Sequence of chain 1.A:
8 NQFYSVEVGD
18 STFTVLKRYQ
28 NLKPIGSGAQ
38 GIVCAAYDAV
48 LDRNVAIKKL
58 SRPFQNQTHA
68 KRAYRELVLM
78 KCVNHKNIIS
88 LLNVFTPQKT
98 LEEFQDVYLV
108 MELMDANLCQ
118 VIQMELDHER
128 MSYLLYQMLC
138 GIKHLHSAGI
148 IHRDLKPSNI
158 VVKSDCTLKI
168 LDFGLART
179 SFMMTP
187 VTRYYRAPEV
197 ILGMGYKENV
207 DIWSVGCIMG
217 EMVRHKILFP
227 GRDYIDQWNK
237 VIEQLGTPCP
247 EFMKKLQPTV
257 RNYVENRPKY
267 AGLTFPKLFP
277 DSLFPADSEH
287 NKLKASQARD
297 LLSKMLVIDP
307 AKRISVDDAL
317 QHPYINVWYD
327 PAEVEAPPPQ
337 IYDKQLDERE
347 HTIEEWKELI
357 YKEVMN

Binding-site contacts:
Ligand atom F2 contacts residue LYS55 of chain 1.A at 3.4 Å.
Ligand atom C3 contacts residue VAL40 of chain 1.A at 3.7 Å (hydrophobic).
Ligand atom N3 contacts residue MET108 of chain 1.A at 3.5 Å.
Ligand atom BR1 contacts residue GLN37 of chain 1.A at 3.5 Å.
Ligand atom F1 contacts residue SER34 of chain 1.A at 3.1 Å.
Ligand atom S1 contacts residue GOL1 of chain 1.F at 4.1 Å.
Ligand atom F2 contacts residue GLY38 of chain 1.A at 3.6 Å.
Ligand atom BR1 contacts residue LYS55 of chain 1.A at 3.6 Å.
Ligand atom C7 contacts residue MET111 of chain 1.A at 3.9 Å (hydrophobic).
Ligand atom C4 contacts residue LEU168 of chain 1.A at 3.7 Å (hydrophobic).
Ligand atom S1 contacts residue VAL40 of chain 1.A at 3.6 Å.
Ligand atom C8 contacts residue MET111 of chain 1.A at 3.6 Å (hydrophobic).
Ligand atom C4 contacts residue VAL40 of chain 1.A at 4.1 Å (hydrophobic).
Ligand atom N4 contacts residue LEU110 of chain 1.A at 3.8 Å.
Ligand atom C5 contacts residue LEU168 of chain 1.A at 4.0 Å (hydrophobic).
Ligand atom F2 contacts residue GLN37 of chain 1.A at 3.9 Å.
Ligand atom N3 contacts residue LEU168 of chain 1.A at 3.5 Å.
Ligand atom N2 contacts residue LYS55 of chain 1.A at 3.8 Å.
Ligand atom C3 contacts residue LEU168 of chain 1.A at 3.7 Å (hydrophobic).
Ligand atom C8 contacts residue GLU109 of chain 1.A at 3.2 Å.
Ligand atom C9 contacts residue MET108 of chain 1.A at 4.0 Å (hydrophobic).
Ligand atom C7 contacts residue GOL1 of chain 1.F at 3.6 Å.
Ligand atom N4 contacts residue ALA53 of chain 1.A at 3.9 Å.
Ligand atom N1 contacts residue VAL40 of chain 1.A at 4.0 Å.
Ligand atom C8 contacts residue ALA53 of chain 1.A at 3.5 Å (hydrophobic).
Ligand atom F1 contacts residue GLY35 of chain 1.A at 3.4 Å.
Ligand atom N4 contacts residue MET111 of chain 1.A at 2.9 Å (h-bond).
Ligand atom C6 contacts residue GOL1 of chain 1.F at 3.8 Å.
Ligand atom N2 contacts residue LEU168 of chain 1.A at 3.7 Å.
Ligand atom S1 contacts residue LEU168 of chain 1.A at 3.8 Å.
Ligand atom N4 contacts residue GLU109 of chain 1.A at 3.9 Å.
Ligand atom N2 contacts residue MET108 of chain 1.A at 4.2 Å.
Ligand atom C8 contacts residue LEU110 of chain 1.A at 4.1 Å (hydrophobic).
Ligand atom F2 contacts residue VAL40 of chain 1.A at 4.1 Å.
Ligand atom C6 contacts residue VAL158 of chain 1.A at 4.1 Å (hydrophobic).
Ligand atom C9 contacts residue LEU168 of chain 1.A at 3.9 Å (hydrophobic).
Ligand atom C7 contacts residue ILE32 of chain 1.A at 4.0 Å (hydrophobic).
Ligand atom C9 contacts residue ALA53 of chain 1.A at 3.8 Å (hydrophobic).
Ligand atom N1 contacts residue LYS55 of chain 1.A at 3.5 Å (salt-bridge).
Ligand atom C2 contacts residue LYS55 of chain 1.A at 3.9 Å.

The protein below binds the small molecule below.
Small molecule (SMILES): O=C(Nc1nnc(-c2ccncc2)s1)C(F)(F)Br